Sequence of chain 59.B:
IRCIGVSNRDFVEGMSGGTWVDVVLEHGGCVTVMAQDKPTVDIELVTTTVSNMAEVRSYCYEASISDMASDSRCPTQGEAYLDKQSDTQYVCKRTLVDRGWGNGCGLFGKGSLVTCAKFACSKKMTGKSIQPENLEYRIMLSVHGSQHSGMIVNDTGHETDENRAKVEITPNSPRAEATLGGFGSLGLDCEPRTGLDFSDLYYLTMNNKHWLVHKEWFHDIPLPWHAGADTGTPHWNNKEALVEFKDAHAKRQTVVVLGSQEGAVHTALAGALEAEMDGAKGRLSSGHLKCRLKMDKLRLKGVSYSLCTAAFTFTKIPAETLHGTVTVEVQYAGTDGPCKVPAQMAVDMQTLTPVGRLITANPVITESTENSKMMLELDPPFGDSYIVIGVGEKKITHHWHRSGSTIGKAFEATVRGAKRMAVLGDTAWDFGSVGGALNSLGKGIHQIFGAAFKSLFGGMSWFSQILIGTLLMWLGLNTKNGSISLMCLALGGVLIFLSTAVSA

The small molecule below binds the protein below.
Small molecule (SMILES): CC(=O)N[C@@H]1[C@@H](O)[C@H](O)[C@@H](CO)O[C@H]1O

Binding-site contacts:
Ligand atom C4 contacts residue MET151 of chain 59.B at 3.5 Å (hydrophobic).
Ligand atom N2 contacts residue ASN154 of chain 59.B at 2.9 Å.
Ligand atom O7 contacts residue ASN154 of chain 59.B at 4.3 Å.
Ligand atom C3 contacts residue MET151 of chain 59.B at 4.1 Å (hydrophobic).
Ligand atom C2 contacts residue ASN154 of chain 59.B at 2.5 Å.
Ligand atom O3 contacts residue MET151 of chain 59.B at 4.2 Å.
Ligand atom C7 contacts residue ASN154 of chain 59.B at 3.4 Å.
Ligand atom C1 contacts residue ASN154 of chain 59.B at 1.4 Å.
Ligand atom C4 contacts residue ASN154 of chain 59.B at 4.2 Å.
Ligand atom O5 contacts residue MET151 of chain 59.B at 3.7 Å.
Ligand atom O5 contacts residue ASN154 of chain 59.B at 2.4 Å (h-bond).
Ligand atom C2 contacts residue MET151 of chain 59.B at 4.0 Å (hydrophobic).
Ligand atom C5 contacts residue ASN154 of chain 59.B at 3.7 Å.
Ligand atom C3 contacts residue ASN154 of chain 59.B at 3.9 Å.
Ligand atom C1 contacts residue MET151 of chain 59.B at 4.2 Å (hydrophobic).
Ligand atom C5 contacts residue MET151 of chain 59.B at 4.1 Å (hydrophobic).
Ligand atom C8 contacts residue ASN154 of chain 59.B at 3.0 Å.
Ligand atom O4 contacts residue MET151 of chain 59.B at 4.4 Å.